Binding-site contacts:
Ligand atom C7 contacts residue ASN269 of chain 1.C at 3.3 Å.
Ligand atom O5 contacts residue ILE290 of chain 1.C at 3.2 Å.
Ligand atom C5 contacts residue ILE290 of chain 1.C at 4.2 Å (hydrophobic).
Ligand atom N2 contacts residue ASN269 of chain 1.C at 3.0 Å (h-bond).
Ligand atom O6 contacts residue ILE290 of chain 1.C at 3.4 Å.
Ligand atom C1 contacts residue ILE290 of chain 1.C at 4.2 Å (hydrophobic).
Ligand atom C8 contacts residue VAL408 of chain 1.C at 3.6 Å (hydrophobic).
Ligand atom C7 contacts residue VAL408 of chain 1.C at 4.5 Å (hydrophobic).
Ligand atom O7 contacts residue ASN269 of chain 1.C at 3.2 Å (h-bond).
Ligand atom C8 contacts residue ASN269 of chain 1.C at 4.3 Å.
Ligand atom C2 contacts residue ASN269 of chain 1.C at 2.5 Å.
Ligand atom C5 contacts residue ASN269 of chain 1.C at 3.8 Å.
Ligand atom C3 contacts residue ASN269 of chain 1.C at 3.9 Å.
Ligand atom C4 contacts residue ASN269 of chain 1.C at 4.4 Å.
Ligand atom C6 contacts residue ILE290 of chain 1.C at 4.0 Å (hydrophobic).
Ligand atom O5 contacts residue ASN269 of chain 1.C at 2.5 Å (h-bond).
Ligand atom O6 contacts residue THR271 of chain 1.C at 4.4 Å.
Ligand atom C1 contacts residue ASN269 of chain 1.C at 1.5 Å.

Sequence of chain 1.C:
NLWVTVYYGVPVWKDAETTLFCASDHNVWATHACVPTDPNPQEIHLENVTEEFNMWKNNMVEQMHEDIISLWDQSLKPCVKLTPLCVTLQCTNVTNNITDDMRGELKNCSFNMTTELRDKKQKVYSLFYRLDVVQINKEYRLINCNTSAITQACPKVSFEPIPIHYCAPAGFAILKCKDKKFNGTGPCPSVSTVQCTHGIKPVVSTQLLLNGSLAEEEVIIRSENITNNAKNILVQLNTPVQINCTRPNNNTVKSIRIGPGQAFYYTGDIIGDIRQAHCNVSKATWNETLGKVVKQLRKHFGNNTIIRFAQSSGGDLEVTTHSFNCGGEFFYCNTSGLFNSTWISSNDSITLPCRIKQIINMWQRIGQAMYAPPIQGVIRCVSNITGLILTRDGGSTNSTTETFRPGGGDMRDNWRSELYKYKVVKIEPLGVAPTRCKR

The small molecule below binds the protein below.
Small molecule (SMILES): CC(=O)N[C@H]1[C@H](O[C@H]2[C@H](O)[C@@H](NC(C)=O)CO[C@@H]2CO)O[C@H](CO)[C@@H](O)[C@@H]1O